The protein below binds the small molecule below.
Small molecule (SMILES): C/C(=C/C=C/[C@@H](C)C(=O)O)[C@H]1CN[C@H](C(=O)O)[C@H]1CC(=O)O

Binding-site contacts:
Ligand atom C contacts residue ARG490 of chain 1.C at 3.8 Å.
Ligand atom OE2 contacts residue GLU705 of chain 1.C at 3.1 Å (salt-bridge).
Ligand atom CG contacts residue ASP654 of chain 1.C at 3.4 Å.
Ligand atom CAT contacts residue TYR455 of chain 1.C at 3.6 Å (hydrophobic).
Ligand atom CG contacts residue THR657 of chain 1.C at 4.0 Å.
Ligand atom OE2 contacts residue ALA656 of chain 1.C at 3.2 Å (h-bond).
Ligand atom CG contacts residue ALA656 of chain 1.C at 3.8 Å (hydrophobic).
Ligand atom OAG contacts residue TYR455 of chain 1.C at 3.2 Å (h-bond).
Ligand atom O contacts residue ARG490 of chain 1.C at 3.0 Å (salt-bridge).
Ligand atom CAP contacts residue TYR455 of chain 1.C at 3.9 Å (hydrophobic).
Ligand atom CD contacts residue THR657 of chain 1.C at 3.2 Å.
Ligand atom OAD contacts residue ASP654 of chain 1.C at 2.9 Å (salt-bridge).
Ligand atom OXT contacts residue LEU484 of chain 1.C at 3.6 Å.
Ligand atom C contacts residue PRO483 of chain 1.C at 4.0 Å (hydrophobic).
Ligand atom CD contacts residue GLU705 of chain 1.C at 3.2 Å.
Ligand atom CAB contacts residue LYS454 of chain 1.C at 3.8 Å.
Ligand atom OE1 contacts residue GLU705 of chain 1.C at 2.9 Å (salt-bridge).
Ligand atom OE1 contacts residue VAL652 of chain 1.C at 3.7 Å.
Ligand atom CAI contacts residue LYS686 of chain 1.C at 3.8 Å.
Ligand atom N contacts residue PRO483 of chain 1.C at 3.6 Å.
Ligand atom CAB contacts residue TYR455 of chain 1.C at 3.7 Å (hydrophobic).
Ligand atom OE2 contacts residue THR657 of chain 1.C at 2.8 Å (h-bond).
Ligand atom O contacts residue GLY655 of chain 1.C at 3.8 Å.
Ligand atom N contacts residue TYR731 of chain 1.C at 3.9 Å.
Ligand atom OXT contacts residue ALA485 of chain 1.C at 2.8 Å (h-bond).
Ligand atom OXT contacts residue PRO483 of chain 1.C at 2.9 Å (h-bond).
Ligand atom OAG contacts residue LYS454 of chain 1.C at 3.5 Å.
Ligand atom OE1 contacts residue THR657 of chain 1.C at 3.6 Å.
Ligand atom CG contacts residue GLY655 of chain 1.C at 3.7 Å.
Ligand atom C contacts residue ALA485 of chain 1.C at 3.6 Å (hydrophobic).
Ligand atom CAB contacts residue GLY453 of chain 1.C at 3.4 Å.
Ligand atom O contacts residue ALA485 of chain 1.C at 3.4 Å.
Ligand atom CAJ contacts residue TYR455 of chain 1.C at 3.5 Å (hydrophobic).
Ligand atom OXT contacts residue ARG490 of chain 1.C at 3.9 Å.
Ligand atom CAI contacts residue VAL652 of chain 1.C at 3.6 Å (hydrophobic).
Ligand atom CAA contacts residue ASN688 of chain 1.C at 3.5 Å.
Ligand atom CD contacts residue ALA656 of chain 1.C at 3.9 Å (hydrophobic).
Ligand atom CAQ contacts residue TYR455 of chain 1.C at 3.7 Å (hydrophobic).
Ligand atom O contacts residue ALA656 of chain 1.C at 3.0 Å (h-bond).
Ligand atom CAK contacts residue LYS686 of chain 1.C at 3.5 Å.

Sequence of chain 1.C:
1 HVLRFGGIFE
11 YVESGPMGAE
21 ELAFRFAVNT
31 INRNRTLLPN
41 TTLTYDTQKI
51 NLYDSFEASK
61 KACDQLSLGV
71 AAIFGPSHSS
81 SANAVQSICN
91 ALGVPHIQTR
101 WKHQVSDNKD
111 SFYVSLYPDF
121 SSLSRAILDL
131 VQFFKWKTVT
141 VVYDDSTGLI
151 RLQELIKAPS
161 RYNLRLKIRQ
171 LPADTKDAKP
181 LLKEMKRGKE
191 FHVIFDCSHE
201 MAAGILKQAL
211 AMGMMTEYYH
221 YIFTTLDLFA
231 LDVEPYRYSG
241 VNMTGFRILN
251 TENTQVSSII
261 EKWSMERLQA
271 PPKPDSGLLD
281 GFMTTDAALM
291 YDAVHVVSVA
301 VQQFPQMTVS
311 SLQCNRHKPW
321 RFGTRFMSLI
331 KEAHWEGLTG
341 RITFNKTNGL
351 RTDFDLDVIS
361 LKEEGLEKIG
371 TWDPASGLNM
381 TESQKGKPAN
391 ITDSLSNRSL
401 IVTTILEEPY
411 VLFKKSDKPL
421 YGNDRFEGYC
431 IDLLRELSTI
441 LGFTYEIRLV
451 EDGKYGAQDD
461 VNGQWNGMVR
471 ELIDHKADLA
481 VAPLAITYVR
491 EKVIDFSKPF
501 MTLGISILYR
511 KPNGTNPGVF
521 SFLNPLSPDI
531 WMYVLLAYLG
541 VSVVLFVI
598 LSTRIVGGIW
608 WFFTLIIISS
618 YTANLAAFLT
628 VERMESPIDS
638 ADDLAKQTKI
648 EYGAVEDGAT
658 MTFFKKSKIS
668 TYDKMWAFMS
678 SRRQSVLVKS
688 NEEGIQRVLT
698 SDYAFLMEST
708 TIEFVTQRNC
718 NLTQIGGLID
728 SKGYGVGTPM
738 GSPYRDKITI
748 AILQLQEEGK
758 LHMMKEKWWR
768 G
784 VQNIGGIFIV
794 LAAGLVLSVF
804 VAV